Sequence of chain 2.A:
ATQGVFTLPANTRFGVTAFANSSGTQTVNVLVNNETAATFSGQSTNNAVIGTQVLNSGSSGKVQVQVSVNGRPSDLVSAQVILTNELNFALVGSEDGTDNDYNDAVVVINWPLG

This protein binds this small molecule.
Small molecule (SMILES): C[C@@H]1O[C@@H](CCO[PH](=O)O)[C@@H](O)[C@H](O)[C@@H]1O

Binding-site contacts:
Ligand atom C5 contacts residue ASP96 of chain 3.A at 3.5 Å.
Ligand atom C8 contacts residue SER23 of chain 3.A at 4.0 Å.
Ligand atom O4 contacts residue CA1 of chain 3.D at 2.3 Å.
Ligand atom O02 contacts residue ASN21 of chain 3.A at 3.3 Å (h-bond).
Ligand atom C5 contacts residue CA1 of chain 3.D at 3.3 Å.
Ligand atom O5 contacts residue CA1 of chain 3.D at 2.7 Å.
Ligand atom O6 contacts residue SER23 of chain 3.A at 3.5 Å (h-bond).
Ligand atom C5 contacts residue SER22 of chain 3.A at 3.7 Å.
Ligand atom O02 contacts residue ASP104 of chain 3.A at 4.0 Å.
Ligand atom O4 contacts residue ASP104 of chain 3.A at 3.1 Å (salt-bridge).
Ligand atom C2 contacts residue GLY114 of chain 2.A at 4.1 Å.
Ligand atom C3 contacts residue CA1 of chain 3.E at 3.4 Å.
Ligand atom O5 contacts residue ASP104 of chain 3.A at 3.2 Å (salt-bridge).
Ligand atom O5 contacts residue ASP96 of chain 3.A at 2.6 Å (salt-bridge).
Ligand atom C4 contacts residue CA1 of chain 3.E at 3.3 Å.
Ligand atom C6 contacts residue SER22 of chain 3.A at 3.4 Å.
Ligand atom C1 contacts residue GLY114 of chain 2.A at 3.5 Å.
Ligand atom O4 contacts residue ASP101 of chain 3.A at 2.5 Å (salt-bridge).
Ligand atom C4 contacts residue ASP101 of chain 3.A at 3.8 Å.
Ligand atom O02 contacts residue ASP101 of chain 3.A at 3.9 Å.
Ligand atom C6 contacts residue ASP96 of chain 3.A at 4.0 Å.
Ligand atom C3 contacts residue GLY114 of chain 2.A at 3.5 Å.
Ligand atom C3 contacts residue ASP99 of chain 3.A at 3.9 Å.
Ligand atom O6 contacts residue SER22 of chain 3.A at 3.6 Å.
Ligand atom O4 contacts residue ASP99 of chain 3.A at 2.9 Å (salt-bridge).
Ligand atom O5 contacts residue SER22 of chain 3.A at 4.2 Å.
Ligand atom C1 contacts residue SER23 of chain 3.A at 4.2 Å.
Ligand atom C5 contacts residue CA1 of chain 3.E at 3.7 Å.
Ligand atom O5 contacts residue GLU95 of chain 3.A at 3.4 Å (salt-bridge).
Ligand atom O5 contacts residue GLY97 of chain 3.A at 3.5 Å (h-bond).
Ligand atom C4 contacts residue CA1 of chain 3.D at 3.2 Å.
Ligand atom O02 contacts residue GLY114 of chain 2.A at 2.2 Å (h-bond).
Ligand atom C4 contacts residue ASP99 of chain 3.A at 3.5 Å.
Ligand atom O5 contacts residue ASP99 of chain 3.A at 4.0 Å.
Ligand atom O07 contacts residue GLY97 of chain 3.A at 3.7 Å.
Ligand atom O4 contacts residue CA1 of chain 3.E at 2.5 Å.
Ligand atom O02 contacts residue CA1 of chain 3.E at 2.4 Å.
Ligand atom C3 contacts residue ASP101 of chain 3.A at 4.2 Å.
Ligand atom C4 contacts residue ASP104 of chain 3.A at 3.8 Å.
Ligand atom C5 contacts residue ASP104 of chain 3.A at 3.3 Å.

Sequence of chain 3.A:
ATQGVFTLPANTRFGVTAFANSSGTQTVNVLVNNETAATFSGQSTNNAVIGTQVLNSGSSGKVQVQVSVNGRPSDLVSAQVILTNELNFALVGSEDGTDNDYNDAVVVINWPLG